The protein below binds the small molecule below.
Small molecule (SMILES): CC(=O)N[C@@H]1[C@@H](O)[C@H](O)[C@@H](CO)O[C@H]1O

Binding-site contacts:
Ligand atom O5 contacts residue THR618 of chain 1.B at 3.1 Å (h-bond).
Ligand atom C3 contacts residue ASN616 of chain 1.B at 3.8 Å.
Ligand atom N2 contacts residue ASN616 of chain 1.B at 2.9 Å (h-bond).
Ligand atom C5 contacts residue ASN616 of chain 1.B at 3.6 Å.
Ligand atom C1 contacts residue THR618 of chain 1.B at 3.5 Å.
Ligand atom O6 contacts residue THR618 of chain 1.B at 4.3 Å.
Ligand atom C4 contacts residue ASN616 of chain 1.B at 4.2 Å.
Ligand atom C8 contacts residue ASN616 of chain 1.B at 4.3 Å.
Ligand atom C6 contacts residue THR618 of chain 1.B at 4.0 Å.
Ligand atom C1 contacts residue ASN616 of chain 1.B at 1.4 Å.
Ligand atom C7 contacts residue ASN616 of chain 1.B at 3.1 Å.
Ligand atom C2 contacts residue ASN616 of chain 1.B at 2.5 Å.
Ligand atom O7 contacts residue ASN616 of chain 1.B at 3.0 Å (h-bond).
Ligand atom C5 contacts residue THR618 of chain 1.B at 3.8 Å.
Ligand atom O5 contacts residue ASN616 of chain 1.B at 2.3 Å (h-bond).

Sequence of chain 1.B:
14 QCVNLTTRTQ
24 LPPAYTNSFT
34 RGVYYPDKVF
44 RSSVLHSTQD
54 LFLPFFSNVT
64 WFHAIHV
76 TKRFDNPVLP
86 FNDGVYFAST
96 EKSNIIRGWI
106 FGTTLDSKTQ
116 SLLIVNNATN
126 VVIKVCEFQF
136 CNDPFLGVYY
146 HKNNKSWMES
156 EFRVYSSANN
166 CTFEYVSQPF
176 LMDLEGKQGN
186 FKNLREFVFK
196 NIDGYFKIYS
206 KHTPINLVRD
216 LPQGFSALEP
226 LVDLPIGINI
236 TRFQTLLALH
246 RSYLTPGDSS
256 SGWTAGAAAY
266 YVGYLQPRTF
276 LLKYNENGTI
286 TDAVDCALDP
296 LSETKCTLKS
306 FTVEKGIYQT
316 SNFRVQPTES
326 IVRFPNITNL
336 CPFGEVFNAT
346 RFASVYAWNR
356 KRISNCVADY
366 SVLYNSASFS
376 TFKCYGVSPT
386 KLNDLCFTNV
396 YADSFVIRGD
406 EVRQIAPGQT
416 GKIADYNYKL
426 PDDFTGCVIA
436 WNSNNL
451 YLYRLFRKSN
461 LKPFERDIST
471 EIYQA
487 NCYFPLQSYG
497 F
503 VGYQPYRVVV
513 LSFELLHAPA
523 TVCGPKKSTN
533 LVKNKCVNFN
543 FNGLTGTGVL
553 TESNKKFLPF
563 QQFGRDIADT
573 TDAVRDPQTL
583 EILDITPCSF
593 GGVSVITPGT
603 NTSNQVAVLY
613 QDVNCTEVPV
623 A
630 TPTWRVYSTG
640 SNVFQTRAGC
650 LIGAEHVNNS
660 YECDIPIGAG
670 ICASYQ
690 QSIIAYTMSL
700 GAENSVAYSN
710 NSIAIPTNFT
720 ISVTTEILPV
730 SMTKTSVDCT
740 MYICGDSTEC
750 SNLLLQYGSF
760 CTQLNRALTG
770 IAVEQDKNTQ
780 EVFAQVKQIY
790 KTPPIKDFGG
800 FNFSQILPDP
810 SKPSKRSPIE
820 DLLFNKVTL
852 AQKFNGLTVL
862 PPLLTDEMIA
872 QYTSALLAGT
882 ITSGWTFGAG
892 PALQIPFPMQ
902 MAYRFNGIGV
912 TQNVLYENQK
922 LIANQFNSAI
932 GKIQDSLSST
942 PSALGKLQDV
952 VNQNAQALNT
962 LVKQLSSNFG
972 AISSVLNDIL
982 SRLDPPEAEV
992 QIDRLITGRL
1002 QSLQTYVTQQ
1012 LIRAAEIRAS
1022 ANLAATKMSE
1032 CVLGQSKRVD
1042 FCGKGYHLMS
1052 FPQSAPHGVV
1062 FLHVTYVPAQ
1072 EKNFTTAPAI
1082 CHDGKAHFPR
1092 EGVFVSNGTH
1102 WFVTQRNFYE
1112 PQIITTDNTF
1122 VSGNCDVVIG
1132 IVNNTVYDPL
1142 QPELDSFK